Sequence of chain 1.B:
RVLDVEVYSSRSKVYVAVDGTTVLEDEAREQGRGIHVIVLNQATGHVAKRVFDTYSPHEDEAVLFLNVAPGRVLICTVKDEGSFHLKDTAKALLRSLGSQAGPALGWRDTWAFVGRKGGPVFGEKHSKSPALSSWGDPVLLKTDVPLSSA

The small molecule below binds the protein below.
Small molecule (SMILES): O=[N+]([O-])c1ccc(O[C@@H]2O[C@H](CO)[C@@H](O)[C@H](O)[C@@H]2O)cc1

Binding-site contacts:
Ligand atom O5 contacts residue TYR66 of chain 1.B at 4.1 Å.
Ligand atom O8 contacts residue LEU145 of chain 1.B at 4.2 Å.
Ligand atom C12 contacts residue TYR66 of chain 1.B at 3.3 Å (hydrophobic).
Ligand atom C3 contacts residue ARG43 of chain 1.B at 4.2 Å.
Ligand atom C6 contacts residue ARG121 of chain 1.B at 4.0 Å.
Ligand atom C11 contacts residue TRP120 of chain 1.B at 3.7 Å (hydrophobic).
Ligand atom C4 contacts residue ARG43 of chain 1.B at 4.0 Å.
Ligand atom O5 contacts residue ARG121 of chain 1.B at 3.1 Å (salt-bridge).
Ligand atom C2 contacts residue ARG121 of chain 1.B at 4.1 Å.
Ligand atom O6 contacts residue ASP93 of chain 1.B at 2.7 Å (salt-bridge).
Ligand atom C12 contacts residue TRP120 of chain 1.B at 3.7 Å (hydrophobic).
Ligand atom O7 contacts residue PHE97 of chain 1.B at 3.6 Å.
Ligand atom C5 contacts residue ASP93 of chain 1.B at 4.3 Å.
Ligand atom O2 contacts residue ARG121 of chain 1.B at 3.2 Å (salt-bridge).
Ligand atom C9 contacts residue TRP120 of chain 1.B at 4.2 Å (hydrophobic).
Ligand atom C5 contacts residue ARG43 of chain 1.B at 4.3 Å.
Ligand atom C5 contacts residue TYR66 of chain 1.B at 3.8 Å (hydrophobic).
Ligand atom C10 contacts residue TRP120 of chain 1.B at 4.0 Å (hydrophobic).
Ligand atom C6 contacts residue GLU94 of chain 1.B at 3.5 Å.
Ligand atom C7 contacts residue ARG121 of chain 1.B at 4.1 Å.
Ligand atom C1 contacts residue ARG121 of chain 1.B at 3.8 Å.
Ligand atom O4 contacts residue ARG43 of chain 1.B at 3.0 Å (salt-bridge).
Ligand atom C4 contacts residue ASP93 of chain 1.B at 3.5 Å.
Ligand atom O6 contacts residue TRP120 of chain 1.B at 4.4 Å.
Ligand atom O5 contacts residue TRP120 of chain 1.B at 3.8 Å.
Ligand atom C1 contacts residue TYR66 of chain 1.B at 3.9 Å (hydrophobic).
Ligand atom C11 contacts residue TYR66 of chain 1.B at 3.8 Å (hydrophobic).
Ligand atom O6 contacts residue TRP148 of chain 1.B at 4.0 Å.
Ligand atom O1 contacts residue ARG121 of chain 1.B at 3.5 Å (salt-bridge).
Ligand atom O4 contacts residue ASP93 of chain 1.B at 2.6 Å (salt-bridge).
Ligand atom O6 contacts residue ARG121 of chain 1.B at 2.9 Å (salt-bridge).
Ligand atom C5 contacts residue ARG121 of chain 1.B at 4.0 Å.
Ligand atom O6 contacts residue GLU94 of chain 1.B at 3.8 Å.
Ligand atom C4 contacts residue ARG121 of chain 1.B at 4.3 Å.
Ligand atom C6 contacts residue TRP120 of chain 1.B at 4.0 Å (hydrophobic).
Ligand atom C8 contacts residue TRP120 of chain 1.B at 4.2 Å (hydrophobic).
Ligand atom C6 contacts residue TYR66 of chain 1.B at 3.7 Å (hydrophobic).
Ligand atom C7 contacts residue TRP120 of chain 1.B at 4.0 Å (hydrophobic).
Ligand atom C6 contacts residue ASP93 of chain 1.B at 3.5 Å.
Ligand atom C8 contacts residue ARG121 of chain 1.B at 4.3 Å.